Binding-site contacts:
Ligand atom C7 contacts residue ASN165 of chain 1.C at 3.9 Å.
Ligand atom N2 contacts residue ASN165 of chain 1.C at 3.2 Å (h-bond).
Ligand atom O7 contacts residue ASN165 of chain 1.C at 4.0 Å.
Ligand atom C2 contacts residue GLU132 of chain 1.C at 3.9 Å.
Ligand atom C6 contacts residue ASN165 of chain 1.C at 4.5 Å.
Ligand atom C3 contacts residue ASN165 of chain 1.C at 3.9 Å.
Ligand atom O5 contacts residue ASN165 of chain 1.C at 2.2 Å (h-bond).
Ligand atom C8 contacts residue PHE133 of chain 1.C at 4.2 Å (hydrophobic).
Ligand atom C4 contacts residue ASN165 of chain 1.C at 4.2 Å.
Ligand atom C1 contacts residue ASN165 of chain 1.C at 1.5 Å.
Ligand atom O3 contacts residue GLU132 of chain 1.C at 4.5 Å.
Ligand atom O6 contacts residue ASN165 of chain 1.C at 4.2 Å.
Ligand atom C8 contacts residue GLU132 of chain 1.C at 3.2 Å.
Ligand atom C7 contacts residue GLU132 of chain 1.C at 3.8 Å.
Ligand atom C5 contacts residue ASN165 of chain 1.C at 3.5 Å.
Ligand atom N2 contacts residue GLU132 of chain 1.C at 3.4 Å.
Ligand atom C2 contacts residue ASN165 of chain 1.C at 2.6 Å.
Ligand atom C8 contacts residue GLN134 of chain 1.C at 4.3 Å.

The small molecule below binds the protein below.
Small molecule (SMILES): CC(=O)N[C@H]1[C@H](O[C@H]2[C@H](O)[C@@H](NC(C)=O)CO[C@@H]2CO)O[C@H](CO)[C@@H](O)[C@@H]1O

Sequence of chain 1.C:
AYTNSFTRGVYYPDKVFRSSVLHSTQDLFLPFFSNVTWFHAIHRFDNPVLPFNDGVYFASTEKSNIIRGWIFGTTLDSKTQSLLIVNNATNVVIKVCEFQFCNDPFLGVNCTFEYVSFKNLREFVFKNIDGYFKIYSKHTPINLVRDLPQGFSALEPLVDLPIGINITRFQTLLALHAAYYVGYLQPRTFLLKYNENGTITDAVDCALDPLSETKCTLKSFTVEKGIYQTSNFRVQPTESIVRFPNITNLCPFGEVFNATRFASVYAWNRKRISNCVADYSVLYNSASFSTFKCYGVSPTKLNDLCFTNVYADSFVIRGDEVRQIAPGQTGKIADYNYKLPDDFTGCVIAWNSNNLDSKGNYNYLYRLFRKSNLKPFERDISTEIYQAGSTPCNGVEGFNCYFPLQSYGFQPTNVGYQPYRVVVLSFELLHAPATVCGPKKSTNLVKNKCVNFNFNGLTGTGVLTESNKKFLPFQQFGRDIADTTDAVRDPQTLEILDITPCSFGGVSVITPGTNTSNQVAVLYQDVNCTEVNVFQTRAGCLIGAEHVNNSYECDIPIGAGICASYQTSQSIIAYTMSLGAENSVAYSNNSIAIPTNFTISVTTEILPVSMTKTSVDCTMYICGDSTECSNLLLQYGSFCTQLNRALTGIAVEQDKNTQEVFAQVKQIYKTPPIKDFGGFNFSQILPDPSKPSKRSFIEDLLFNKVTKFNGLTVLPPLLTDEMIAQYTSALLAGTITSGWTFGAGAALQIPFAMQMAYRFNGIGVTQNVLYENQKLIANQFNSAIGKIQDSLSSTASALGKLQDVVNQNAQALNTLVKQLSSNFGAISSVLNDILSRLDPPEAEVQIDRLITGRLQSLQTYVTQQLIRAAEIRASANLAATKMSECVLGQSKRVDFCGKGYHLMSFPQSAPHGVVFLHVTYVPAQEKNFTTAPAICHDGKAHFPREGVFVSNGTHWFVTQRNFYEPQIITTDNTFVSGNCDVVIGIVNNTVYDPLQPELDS